Binding-site contacts:
Ligand atom O4' contacts residue LEU240 of chain 1.F at 3.4 Å.
Ligand atom C3B contacts residue ASN242 of chain 1.F at 3.0 Å.
Ligand atom O1G contacts residue ASN333 of chain 1.F at 2.8 Å (h-bond).
Ligand atom O2' contacts residue HIS239 of chain 1.F at 3.7 Å.
Ligand atom PG contacts residue MG1 of chain 1.Y at 3.5 Å.
Ligand atom O3G contacts residue ASN333 of chain 1.F at 3.7 Å.
Ligand atom O1G contacts residue MG1 of chain 1.Y at 2.3 Å.
Ligand atom O1B contacts residue MG1 of chain 1.Y at 2.1 Å.
Ligand atom PB contacts residue GLU331 of chain 1.F at 3.6 Å.
Ligand atom N7 contacts residue GLN183 of chain 1.F at 3.5 Å (h-bond).
Ligand atom N6 contacts residue GLN183 of chain 1.F at 2.9 Å (h-bond).
Ligand atom O3' contacts residue THR241 of chain 1.F at 3.2 Å.
Ligand atom O2' contacts residue LYS198 of chain 1.F at 3.7 Å.
Ligand atom PB contacts residue MG1 of chain 1.Y at 3.5 Å.
Ligand atom O1A contacts residue GLU331 of chain 1.F at 3.3 Å (salt-bridge).
Ligand atom O2A contacts residue LYS150 of chain 1.F at 3.1 Å (salt-bridge).
Ligand atom C4' contacts residue ASN242 of chain 1.F at 3.4 Å.
Ligand atom PG contacts residue ASP318 of chain 1.F at 3.5 Å.
Ligand atom O1G contacts residue GLU331 of chain 1.F at 2.8 Å (salt-bridge).
Ligand atom C2 contacts residue LEU186 of chain 1.F at 3.6 Å (hydrophobic).
Ligand atom O2G contacts residue ARG222 of chain 1.F at 3.4 Å (salt-bridge).
Ligand atom O3' contacts residue ASP200 of chain 1.F at 3.2 Å (salt-bridge).
Ligand atom N3 contacts residue LYS198 of chain 1.F at 2.9 Å (salt-bridge).
Ligand atom O1B contacts residue GLU331 of chain 1.F at 2.4 Å (salt-bridge).
Ligand atom C2 contacts residue LYS198 of chain 1.F at 3.2 Å.
Ligand atom C2 contacts residue TYR185 of chain 1.F at 3.4 Å (hydrophobic).
Ligand atom O2A contacts residue LYS74 of chain 1.F at 3.2 Å.
Ligand atom O2' contacts residue THR241 of chain 1.F at 2.9 Å.
Ligand atom N6 contacts residue LYS184 of chain 1.F at 2.8 Å (salt-bridge).
Ligand atom N7 contacts residue LYS150 of chain 1.F at 2.9 Å (salt-bridge).
Ligand atom N1 contacts residue TYR185 of chain 1.F at 3.7 Å.
Ligand atom O1B contacts residue LYS74 of chain 1.F at 3.1 Å (salt-bridge).
Ligand atom N1 contacts residue LEU186 of chain 1.F at 3.0 Å (h-bond).
Ligand atom C5' contacts residue ASN242 of chain 1.F at 3.3 Å.
Ligand atom PG contacts residue GLU331 of chain 1.F at 3.2 Å.
Ligand atom O3G contacts residue ASP318 of chain 1.F at 2.1 Å (salt-bridge).
Ligand atom N3 contacts residue TYR185 of chain 1.F at 3.5 Å.
Ligand atom O2G contacts residue ARG202 of chain 1.F at 3.8 Å.
Ligand atom O3G contacts residue GLU331 of chain 1.F at 2.8 Å (salt-bridge).
Ligand atom C8 contacts residue LYS150 of chain 1.F at 3.3 Å.

Sequence of chain 1.F:
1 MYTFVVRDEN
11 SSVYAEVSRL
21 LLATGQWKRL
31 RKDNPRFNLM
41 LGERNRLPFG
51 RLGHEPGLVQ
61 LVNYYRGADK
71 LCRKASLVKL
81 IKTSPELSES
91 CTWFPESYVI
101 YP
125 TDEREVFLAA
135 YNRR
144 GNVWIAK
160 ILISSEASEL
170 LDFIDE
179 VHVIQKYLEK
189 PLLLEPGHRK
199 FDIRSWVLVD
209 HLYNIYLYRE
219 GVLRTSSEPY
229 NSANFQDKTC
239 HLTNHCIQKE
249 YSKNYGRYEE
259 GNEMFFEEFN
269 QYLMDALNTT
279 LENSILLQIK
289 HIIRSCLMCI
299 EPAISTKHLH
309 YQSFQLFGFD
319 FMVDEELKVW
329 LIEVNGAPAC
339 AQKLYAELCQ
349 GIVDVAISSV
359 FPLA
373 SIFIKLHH

This small molecule binds to this protein.
Small molecule (SMILES): Nc1ncnc2c1ncn2[C@@H]1O[C@H](CO[P](=O)(O)O[P](=O)(O)CP(=O)(O)O)[C@@H](O)[C@H]1O